Sequence of chain 2.B:
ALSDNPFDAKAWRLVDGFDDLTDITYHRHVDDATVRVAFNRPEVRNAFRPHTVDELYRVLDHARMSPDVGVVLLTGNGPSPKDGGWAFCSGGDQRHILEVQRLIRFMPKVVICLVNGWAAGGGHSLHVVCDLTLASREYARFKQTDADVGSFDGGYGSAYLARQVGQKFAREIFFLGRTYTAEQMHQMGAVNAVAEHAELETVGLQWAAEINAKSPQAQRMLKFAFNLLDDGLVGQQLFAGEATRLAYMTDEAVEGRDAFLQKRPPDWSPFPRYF

Sequence of chain 2.A:
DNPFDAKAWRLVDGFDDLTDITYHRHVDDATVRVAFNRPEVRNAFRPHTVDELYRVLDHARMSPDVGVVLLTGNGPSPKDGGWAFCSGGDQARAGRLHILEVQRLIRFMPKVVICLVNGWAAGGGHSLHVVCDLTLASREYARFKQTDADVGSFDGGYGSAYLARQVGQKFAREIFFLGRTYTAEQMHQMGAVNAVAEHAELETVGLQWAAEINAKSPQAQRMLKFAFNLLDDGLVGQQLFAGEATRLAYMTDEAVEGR

Binding-site contacts:
Ligand atom C2 contacts residue GLY230 of chain 2.A at 3.5 Å.
Ligand atom C11 contacts residue ARG227 of chain 2.C at 4.0 Å.
Ligand atom O8 contacts residue GLN251 of chain 2.C at 3.5 Å (h-bond).
Ligand atom O3S contacts residue ARG227 of chain 2.A at 3.4 Å.
Ligand atom C8 contacts residue GLN251 of chain 2.B at 3.9 Å.
Ligand atom C3 contacts residue GLN228 of chain 2.B at 3.0 Å.
Ligand atom C6 contacts residue VAL229 of chain 2.C at 3.4 Å (hydrophobic).
Ligand atom C7 contacts residue MET252 of chain 2.B at 3.4 Å (hydrophobic).
Ligand atom C3 contacts residue VAL229 of chain 2.B at 3.9 Å (hydrophobic).
Ligand atom C8 contacts residue MET252 of chain 2.B at 2.9 Å (hydrophobic).
Ligand atom C11 contacts residue ALA226 of chain 2.C at 3.7 Å (hydrophobic).
Ligand atom O8 contacts residue GLN251 of chain 2.B at 4.0 Å.
Ligand atom C6 contacts residue GLY230 of chain 2.C at 3.4 Å.
Ligand atom O3S contacts residue ALA226 of chain 2.A at 3.2 Å (h-bond).
Ligand atom N1 contacts residue GLN228 of chain 2.A at 4.1 Å.
Ligand atom C3 contacts residue VAL229 of chain 2.A at 4.0 Å (hydrophobic).
Ligand atom O1S contacts residue ARG227 of chain 2.B at 2.9 Å.
Ligand atom C10 contacts residue ALA226 of chain 2.B at 3.9 Å (hydrophobic).
Ligand atom C5 contacts residue VAL229 of chain 2.C at 3.8 Å (hydrophobic).
Ligand atom C3 contacts residue MET252 of chain 2.B at 3.7 Å (hydrophobic).
Ligand atom C6 contacts residue GLN228 of chain 2.C at 3.8 Å.
Ligand atom C5 contacts residue MET252 of chain 2.C at 3.8 Å (hydrophobic).
Ligand atom C6 contacts residue GLN228 of chain 2.A at 4.0 Å.
Ligand atom C9 contacts residue GLY230 of chain 2.A at 3.5 Å.
Ligand atom C9 contacts residue ALA226 of chain 2.A at 3.9 Å (hydrophobic).
Ligand atom O2S contacts residue ARG227 of chain 2.A at 3.8 Å.
Ligand atom C8 contacts residue PHE233 of chain 2.B at 3.8 Å (hydrophobic).
Ligand atom O2S contacts residue ARG227 of chain 2.C at 3.0 Å.
Ligand atom O1S contacts residue ALA226 of chain 2.B at 3.3 Å (h-bond).
Ligand atom N1 contacts residue GLY230 of chain 2.A at 3.9 Å.
Ligand atom N1 contacts residue VAL229 of chain 2.A at 4.1 Å.
Ligand atom S contacts residue ARG227 of chain 2.B at 4.0 Å.
Ligand atom C2 contacts residue GLN228 of chain 2.B at 3.0 Å.
Ligand atom C8 contacts residue VAL229 of chain 2.B at 4.1 Å (hydrophobic).
Ligand atom N4 contacts residue MET252 of chain 2.B at 4.1 Å.
Ligand atom O2S contacts residue ARG227 of chain 2.B at 4.0 Å.
Ligand atom C7 contacts residue VAL229 of chain 2.B at 3.2 Å (hydrophobic).
Ligand atom C5 contacts residue GLN228 of chain 2.C at 3.5 Å.
Ligand atom C2 contacts residue VAL229 of chain 2.A at 3.6 Å (hydrophobic).
Ligand atom O8 contacts residue MET252 of chain 2.C at 3.8 Å.

A small-molecule ligand and the protein it binds are described below.
Small molecule (SMILES): O=S(=O)(O)CCCN1CCN(CCO)CC1

Sequence of chain 2.C:
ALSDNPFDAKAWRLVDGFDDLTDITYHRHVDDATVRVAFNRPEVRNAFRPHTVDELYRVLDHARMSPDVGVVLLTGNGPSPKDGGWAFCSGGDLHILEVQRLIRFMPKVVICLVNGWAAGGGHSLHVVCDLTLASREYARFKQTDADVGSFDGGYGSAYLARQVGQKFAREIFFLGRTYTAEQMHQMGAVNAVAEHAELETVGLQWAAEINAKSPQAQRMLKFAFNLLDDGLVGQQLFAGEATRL